Binding-site contacts:
Ligand atom C1 contacts residue LYS272 of chain 1.E at 3.9 Å.
Ligand atom C4 contacts residue ASN268 of chain 1.E at 4.3 Å.
Ligand atom C5 contacts residue ASN268 of chain 1.E at 3.7 Å.
Ligand atom C2 contacts residue ASN268 of chain 1.E at 2.5 Å.
Ligand atom N2 contacts residue GLU244 of chain 1.E at 3.9 Å.
Ligand atom C7 contacts residue ASP274 of chain 1.E at 4.2 Å.
Ligand atom N2 contacts residue LYS272 of chain 1.E at 3.7 Å.
Ligand atom O7 contacts residue LYS272 of chain 1.E at 3.3 Å (salt-bridge).
Ligand atom O7 contacts residue ASP274 of chain 1.E at 4.3 Å.
Ligand atom C7 contacts residue ASN268 of chain 1.E at 3.7 Å.
Ligand atom O7 contacts residue ALA273 of chain 1.E at 4.4 Å.
Ligand atom C7 contacts residue LYS272 of chain 1.E at 3.4 Å.
Ligand atom C8 contacts residue LYS272 of chain 1.E at 4.0 Å.
Ligand atom C2 contacts residue LYS272 of chain 1.E at 4.0 Å.
Ligand atom C1 contacts residue GLU244 of chain 1.E at 4.3 Å.
Ligand atom C3 contacts residue ASN268 of chain 1.E at 3.8 Å.
Ligand atom C1 contacts residue ASN268 of chain 1.E at 1.4 Å.
Ligand atom C8 contacts residue ASP274 of chain 1.E at 3.1 Å.
Ligand atom C8 contacts residue GLY267 of chain 1.E at 3.6 Å.
Ligand atom O5 contacts residue ASN268 of chain 1.E at 2.4 Å (h-bond).
Ligand atom C8 contacts residue ASP266 of chain 1.E at 4.3 Å.
Ligand atom O7 contacts residue ASN268 of chain 1.E at 4.1 Å.
Ligand atom N2 contacts residue ASN268 of chain 1.E at 2.9 Å (h-bond).
Ligand atom C8 contacts residue SER242 of chain 1.E at 3.9 Å.
Ligand atom C8 contacts residue ALA273 of chain 1.E at 4.3 Å (hydrophobic).

A protein and the small-molecule ligand that binds it are described below.
Small molecule (SMILES): CC(=O)N[C@H]1[C@H](O[C@H]2[C@H](O)[C@@H](NC(C)=O)CO[C@@H]2CO)O[C@H](CO)[C@@H](O)[C@@H]1O

Sequence of chain 1.E:
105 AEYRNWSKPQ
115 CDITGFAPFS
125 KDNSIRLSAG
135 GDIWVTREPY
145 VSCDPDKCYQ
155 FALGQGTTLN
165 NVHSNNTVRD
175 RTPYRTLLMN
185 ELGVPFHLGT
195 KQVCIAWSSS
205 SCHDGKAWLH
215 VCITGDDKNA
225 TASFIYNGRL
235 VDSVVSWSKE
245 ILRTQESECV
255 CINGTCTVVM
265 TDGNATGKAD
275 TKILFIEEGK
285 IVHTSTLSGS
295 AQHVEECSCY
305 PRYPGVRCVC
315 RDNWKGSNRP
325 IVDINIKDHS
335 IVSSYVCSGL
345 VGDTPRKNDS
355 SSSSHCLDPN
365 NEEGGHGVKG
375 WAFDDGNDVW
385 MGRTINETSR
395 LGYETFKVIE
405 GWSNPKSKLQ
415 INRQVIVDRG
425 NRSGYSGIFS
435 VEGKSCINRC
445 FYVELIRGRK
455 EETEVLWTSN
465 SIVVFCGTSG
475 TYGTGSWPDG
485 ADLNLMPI